This small molecule binds to this protein.
Small molecule (SMILES): CC(=O)N(C)[C@H](C(=O)N1C[C@H](C)C[C@H]1C(=O)N(C)[C@@H]1C(=O)N[C@@H](CC(C)C)C(=O)N2C[C@H](C)C[C@H]2C(=O)N[C@@H](CC(C)C)C(=O)N(C)[C@@H](C(C)C)C(=O)N2CCC[C@H]2C(=O)N(C)[C@H](CC(C)C)C(=O)NCC(=O)O[C@@H]1C)C(C)C

Binding-site contacts:
Ligand atom CD2 contacts residue VAL344 of chain 1.A at 3.8 Å (hydrophobic).
Ligand atom CG contacts residue HIS271 of chain 1.A at 3.9 Å.
Ligand atom CD1 contacts residue VAL344 of chain 1.A at 3.7 Å (hydrophobic).
Ligand atom CG2 contacts residue HIS271 of chain 1.A at 3.6 Å.
Ligand atom CD1 contacts residue LEU273 of chain 1.A at 4.0 Å (hydrophobic).
Ligand atom CD1 contacts residue GLY270 of chain 1.A at 3.8 Å.
Ligand atom CA contacts residue GLY270 of chain 1.A at 3.5 Å.
Ligand atom O contacts residue ARG462 of chain 1.A at 3.2 Å (salt-bridge).
Ligand atom CB contacts residue GLY270 of chain 1.A at 3.5 Å.
Ligand atom CD2 contacts residue TYR249 of chain 1.A at 3.6 Å (hydrophobic).
Ligand atom O contacts residue MET459 of chain 1.A at 3.3 Å.
Ligand atom C contacts residue ARG462 of chain 1.A at 4.0 Å.
Ligand atom CB contacts residue VAL344 of chain 1.A at 3.6 Å (hydrophobic).
Ligand atom O contacts residue TYR250 of chain 1.A at 3.7 Å.
Ligand atom O contacts residue GLY270 of chain 1.A at 3.6 Å (h-bond).
Ligand atom CG contacts residue VAL344 of chain 1.A at 4.0 Å (hydrophobic).
Ligand atom C contacts residue MET459 of chain 1.A at 3.9 Å (hydrophobic).
Ligand atom CA contacts residue GLY270 of chain 1.A at 3.7 Å.
Ligand atom CG contacts residue PRO460 of chain 1.A at 3.3 Å (hydrophobic).
Ligand atom CG contacts residue ARG343 of chain 1.A at 3.8 Å.
Ligand atom O contacts residue MET459 of chain 1.A at 3.4 Å.
Ligand atom CG contacts residue GLY270 of chain 1.A at 3.5 Å.
Ligand atom O contacts residue MET461 of chain 1.A at 3.6 Å.
Ligand atom CD2 contacts residue MET459 of chain 1.A at 3.6 Å (hydrophobic).
Ligand atom C contacts residue MET459 of chain 1.A at 3.9 Å (hydrophobic).
Ligand atom CD1 contacts residue TYR250 of chain 1.A at 3.9 Å (hydrophobic).
Ligand atom CB contacts residue MET459 of chain 1.A at 3.9 Å (hydrophobic).
Ligand atom CE contacts residue ARG343 of chain 1.A at 3.7 Å.
Ligand atom CG contacts residue MET459 of chain 1.A at 3.9 Å (hydrophobic).
Ligand atom CE contacts residue PRO460 of chain 1.A at 3.6 Å (hydrophobic).
Ligand atom CD1 contacts residue HIS271 of chain 1.A at 3.9 Å.
Ligand atom C contacts residue GLY270 of chain 1.A at 3.6 Å.
Ligand atom CD1 contacts residue ARG272 of chain 1.A at 3.6 Å.
Ligand atom CG2 contacts residue GLY270 of chain 1.A at 3.9 Å.
Ligand atom N contacts residue GLY270 of chain 1.A at 2.8 Å (h-bond).
Ligand atom CD2 contacts residue VAL457 of chain 1.A at 3.9 Å (hydrophobic).
Ligand atom CH3 contacts residue ARG462 of chain 1.A at 3.8 Å.
Ligand atom O contacts residue HIS271 of chain 1.A at 4.0 Å.
Ligand atom CD contacts residue PRO460 of chain 1.A at 3.2 Å (hydrophobic).
Ligand atom CB contacts residue GLY270 of chain 1.A at 3.2 Å.

Sequence of chain 1.A:
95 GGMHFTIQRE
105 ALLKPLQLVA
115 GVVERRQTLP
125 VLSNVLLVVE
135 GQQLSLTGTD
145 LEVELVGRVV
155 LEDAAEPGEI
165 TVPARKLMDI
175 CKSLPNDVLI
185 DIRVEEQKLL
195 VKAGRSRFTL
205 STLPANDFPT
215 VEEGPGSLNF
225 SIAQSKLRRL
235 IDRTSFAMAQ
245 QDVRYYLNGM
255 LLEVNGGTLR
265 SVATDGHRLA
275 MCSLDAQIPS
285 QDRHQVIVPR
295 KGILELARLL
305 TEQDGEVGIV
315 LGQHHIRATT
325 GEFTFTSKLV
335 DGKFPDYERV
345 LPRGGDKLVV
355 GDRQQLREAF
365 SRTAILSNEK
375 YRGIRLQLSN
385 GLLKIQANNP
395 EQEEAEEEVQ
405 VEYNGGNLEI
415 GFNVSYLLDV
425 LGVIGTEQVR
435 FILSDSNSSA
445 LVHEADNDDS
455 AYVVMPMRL